Binding-site contacts:
Ligand atom C8 contacts residue GLU380 of chain 1.A at 4.4 Å.
Ligand atom O5 contacts residue ASN326 of chain 1.A at 2.5 Å (h-bond).
Ligand atom O7 contacts residue ASN326 of chain 1.A at 3.9 Å.
Ligand atom C8 contacts residue GLY381 of chain 1.A at 4.4 Å.
Ligand atom N2 contacts residue ASN326 of chain 1.A at 2.8 Å (h-bond).
Ligand atom C1 contacts residue ASN326 of chain 1.A at 1.5 Å.
Ligand atom N2 contacts residue GLU380 of chain 1.A at 4.2 Å.
Ligand atom C7 contacts residue ASN326 of chain 1.A at 3.5 Å.
Ligand atom C4 contacts residue ASN326 of chain 1.A at 4.3 Å.
Ligand atom C2 contacts residue ASN326 of chain 1.A at 2.5 Å.
Ligand atom C3 contacts residue ASN326 of chain 1.A at 3.8 Å.
Ligand atom N2 contacts residue GLY381 of chain 1.A at 4.2 Å.
Ligand atom C1 contacts residue GLY381 of chain 1.A at 4.3 Å.
Ligand atom C5 contacts residue ASN326 of chain 1.A at 3.8 Å.

A small-molecule ligand and the protein it binds are described below.
Small molecule (SMILES): CC(=O)N[C@@H]1[C@@H](O)[C@H](O)[C@@H](CO)O[C@H]1O

Sequence of chain 1.A:
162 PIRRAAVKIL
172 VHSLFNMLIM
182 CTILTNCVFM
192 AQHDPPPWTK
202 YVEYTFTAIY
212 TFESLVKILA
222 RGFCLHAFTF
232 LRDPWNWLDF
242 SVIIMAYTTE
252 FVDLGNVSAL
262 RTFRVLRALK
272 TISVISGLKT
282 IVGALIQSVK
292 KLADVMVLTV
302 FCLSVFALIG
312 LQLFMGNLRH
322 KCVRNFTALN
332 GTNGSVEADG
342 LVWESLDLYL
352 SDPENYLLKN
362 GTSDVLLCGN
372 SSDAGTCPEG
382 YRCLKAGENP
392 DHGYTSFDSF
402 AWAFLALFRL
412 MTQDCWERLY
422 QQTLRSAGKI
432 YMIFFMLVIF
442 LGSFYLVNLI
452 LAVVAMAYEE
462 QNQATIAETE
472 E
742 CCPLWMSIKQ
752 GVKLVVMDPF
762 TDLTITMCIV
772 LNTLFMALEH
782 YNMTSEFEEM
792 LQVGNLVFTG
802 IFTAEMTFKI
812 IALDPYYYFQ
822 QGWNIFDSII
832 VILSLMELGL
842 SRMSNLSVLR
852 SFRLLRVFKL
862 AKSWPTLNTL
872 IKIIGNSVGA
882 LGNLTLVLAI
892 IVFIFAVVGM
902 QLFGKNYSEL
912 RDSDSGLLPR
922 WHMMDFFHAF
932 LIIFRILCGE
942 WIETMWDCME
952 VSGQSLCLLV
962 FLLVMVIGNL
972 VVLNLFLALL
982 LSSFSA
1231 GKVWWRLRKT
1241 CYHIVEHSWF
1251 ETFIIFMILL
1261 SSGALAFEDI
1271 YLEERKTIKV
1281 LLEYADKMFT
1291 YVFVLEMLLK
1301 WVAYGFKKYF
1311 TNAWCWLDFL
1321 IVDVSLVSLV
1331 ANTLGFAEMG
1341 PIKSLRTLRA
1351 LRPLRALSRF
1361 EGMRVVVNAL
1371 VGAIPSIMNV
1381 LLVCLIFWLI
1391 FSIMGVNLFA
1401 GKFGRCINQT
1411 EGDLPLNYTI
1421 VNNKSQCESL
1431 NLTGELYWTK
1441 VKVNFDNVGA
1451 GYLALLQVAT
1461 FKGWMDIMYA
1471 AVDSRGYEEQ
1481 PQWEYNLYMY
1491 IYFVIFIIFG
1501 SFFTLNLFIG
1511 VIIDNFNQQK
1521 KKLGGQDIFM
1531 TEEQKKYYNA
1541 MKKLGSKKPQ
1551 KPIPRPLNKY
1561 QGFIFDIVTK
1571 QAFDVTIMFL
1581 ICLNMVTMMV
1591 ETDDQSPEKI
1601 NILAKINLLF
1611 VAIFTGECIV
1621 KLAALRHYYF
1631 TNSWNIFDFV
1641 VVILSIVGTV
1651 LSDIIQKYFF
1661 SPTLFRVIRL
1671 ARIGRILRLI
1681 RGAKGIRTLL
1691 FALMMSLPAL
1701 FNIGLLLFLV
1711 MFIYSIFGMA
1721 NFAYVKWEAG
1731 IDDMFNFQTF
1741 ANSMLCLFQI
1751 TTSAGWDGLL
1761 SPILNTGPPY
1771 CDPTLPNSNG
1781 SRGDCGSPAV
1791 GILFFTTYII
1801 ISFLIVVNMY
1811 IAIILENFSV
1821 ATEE